Sequence of chain 2.A:
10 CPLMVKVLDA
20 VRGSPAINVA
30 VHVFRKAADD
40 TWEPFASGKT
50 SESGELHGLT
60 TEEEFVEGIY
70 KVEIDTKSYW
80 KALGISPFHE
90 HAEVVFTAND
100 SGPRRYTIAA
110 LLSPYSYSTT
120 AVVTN

Sequence of chain 2.B:
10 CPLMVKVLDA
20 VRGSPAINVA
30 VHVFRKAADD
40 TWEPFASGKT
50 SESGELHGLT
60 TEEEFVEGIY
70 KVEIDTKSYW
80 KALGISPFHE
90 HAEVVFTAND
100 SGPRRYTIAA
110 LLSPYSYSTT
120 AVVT

Sequence of chain 1.B:
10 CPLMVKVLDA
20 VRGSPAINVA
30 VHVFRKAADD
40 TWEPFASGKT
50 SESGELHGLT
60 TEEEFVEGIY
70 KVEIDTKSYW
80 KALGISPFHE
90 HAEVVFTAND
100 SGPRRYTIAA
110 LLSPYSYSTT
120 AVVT

The small molecule below binds the protein below.
Small molecule (SMILES): O=C(O)c1ccc(-c2ccc(OCCCCOc3ccc(Nc4ccccc4C(=O)O)cc3)cc2)cc1

Binding-site contacts:
Ligand atom C23 contacts residue 44C1 of chain 2.C at 0.8 Å.
Ligand atom C30 contacts residue 44C1 of chain 2.C at 1.5 Å.
Ligand atom C1 contacts residue 44C1 of chain 2.C at 0.5 Å.
Ligand atom C29 contacts residue 44C1 of chain 2.C at 0.4 Å.
Ligand atom C26 contacts residue 44C1 of chain 2.C at 0.9 Å.
Ligand atom C8 contacts residue 44C1 of chain 2.C at 1.1 Å.
Ligand atom O15 contacts residue LYS15 of chain 1.B at 2.5 Å (salt-bridge).
Ligand atom O14 contacts residue 44C1 of chain 2.C at 0.1 Å (h-bond).
Ligand atom C20 contacts residue 44C1 of chain 2.C at 1.1 Å.
Ligand atom C22 contacts residue 44C1 of chain 2.C at 0.6 Å.
Ligand atom C12 contacts residue 44C1 of chain 2.C at 0.8 Å.
Ligand atom C7 contacts residue 44C1 of chain 2.C at 0.8 Å.
Ligand atom O21 contacts residue SER117 of chain 2.A at 2.6 Å (h-bond).
Ligand atom C27 contacts residue 44C1 of chain 2.C at 0.8 Å.
Ligand atom O21 contacts residue 44C1 of chain 2.C at 1.2 Å (h-bond).
Ligand atom C33 contacts residue 44C1 of chain 2.C at 0.8 Å.
Ligand atom C6 contacts residue 44C1 of chain 2.C at 0.4 Å.
Ligand atom C24 contacts residue 44C1 of chain 2.C at 0.8 Å.
Ligand atom C9 contacts residue 44C1 of chain 2.C at 1.3 Å.
Ligand atom N28 contacts residue 44C1 of chain 2.C at 1.3 Å.
Ligand atom C32 contacts residue 44C1 of chain 2.C at 0.7 Å.
Ligand atom C35 contacts residue 44C1 of chain 2.C at 0.7 Å.
Ligand atom C31 contacts residue 44C1 of chain 2.C at 0.5 Å.
Ligand atom C2 contacts residue 44C1 of chain 2.C at 0.7 Å.
Ligand atom C5 contacts residue 44C1 of chain 2.C at 0.5 Å.
Ligand atom O36 contacts residue 44C1 of chain 2.C at 1.2 Å.
Ligand atom C17 contacts residue 44C1 of chain 2.C at 1.1 Å.
Ligand atom O15 contacts residue 44C1 of chain 2.C at 0.1 Å (h-bond).
Ligand atom C19 contacts residue 44C1 of chain 2.C at 1.4 Å.
Ligand atom C11 contacts residue 44C1 of chain 2.C at 0.7 Å.
Ligand atom O37 contacts residue 44C1 of chain 2.C at 0.5 Å.
Ligand atom C34 contacts residue 44C1 of chain 2.C at 1.0 Å.
Ligand atom C10 contacts residue 44C1 of chain 2.C at 0.7 Å.
Ligand atom C25 contacts residue 44C1 of chain 2.C at 0.9 Å.
Ligand atom C13 contacts residue 44C1 of chain 2.C at 0.2 Å.
Ligand atom O16 contacts residue 44C1 of chain 2.C at 1.2 Å.
Ligand atom C4 contacts residue 44C1 of chain 2.C at 0.7 Å.
Ligand atom C3 contacts residue 44C1 of chain 2.C at 0.8 Å.
Ligand atom O14 contacts residue LYS15 of chain 2.B at 2.4 Å (salt-bridge).
Ligand atom C18 contacts residue 44C1 of chain 2.C at 1.4 Å.

Sequence of chain 1.A:
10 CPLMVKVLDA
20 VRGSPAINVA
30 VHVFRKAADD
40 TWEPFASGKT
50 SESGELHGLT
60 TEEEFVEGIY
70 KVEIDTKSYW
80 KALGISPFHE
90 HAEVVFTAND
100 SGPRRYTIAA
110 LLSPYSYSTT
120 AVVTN